Sequence of chain 1.C:
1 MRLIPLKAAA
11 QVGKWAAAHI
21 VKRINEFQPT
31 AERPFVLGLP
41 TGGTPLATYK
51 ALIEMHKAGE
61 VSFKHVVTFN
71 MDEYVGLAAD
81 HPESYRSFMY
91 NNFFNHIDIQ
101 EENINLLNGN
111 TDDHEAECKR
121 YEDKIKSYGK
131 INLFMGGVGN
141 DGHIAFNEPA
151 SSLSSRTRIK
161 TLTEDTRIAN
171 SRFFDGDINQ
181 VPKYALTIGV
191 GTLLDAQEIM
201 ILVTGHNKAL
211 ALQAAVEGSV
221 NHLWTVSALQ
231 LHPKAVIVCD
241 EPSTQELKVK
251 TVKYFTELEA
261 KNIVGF

Binding-site contacts:
Ligand atom P contacts residue ARG172 of chain 1.C at 3.8 Å.
Ligand atom C5 contacts residue VAL138 of chain 1.C at 3.7 Å (hydrophobic).
Ligand atom O4 contacts residue VAL138 of chain 1.C at 3.9 Å.
Ligand atom P contacts residue LYS208 of chain 1.C at 3.9 Å.
Ligand atom C2 contacts residue ASP72 of chain 1.C at 3.6 Å.
Ligand atom C6 contacts residue LYS208 of chain 1.C at 3.6 Å.
Ligand atom O3 contacts residue HIS143 of chain 1.C at 3.3 Å.
Ligand atom O2P contacts residue GLY42 of chain 1.C at 3.4 Å.
Ligand atom C2 contacts residue ALA145 of chain 1.C at 4.0 Å (hydrophobic).
Ligand atom O5 contacts residue HIS143 of chain 1.C at 2.7 Å (h-bond).
Ligand atom C1 contacts residue THR41 of chain 1.C at 3.5 Å.
Ligand atom O3 contacts residue ALA145 of chain 1.C at 2.7 Å (h-bond).
Ligand atom P contacts residue GLY42 of chain 1.C at 4.1 Å.
Ligand atom O2 contacts residue MET71 of chain 1.C at 3.5 Å (h-bond).
Ligand atom C3 contacts residue PHE146 of chain 1.C at 4.2 Å (hydrophobic).
Ligand atom C5 contacts residue HIS143 of chain 1.C at 3.4 Å.
Ligand atom O2P contacts residue GLY43 of chain 1.C at 2.8 Å (h-bond).
Ligand atom C3 contacts residue HIS143 of chain 1.C at 3.8 Å.
Ligand atom C3 contacts residue ALA145 of chain 1.C at 3.6 Å (hydrophobic).
Ligand atom O1 contacts residue THR41 of chain 1.C at 2.9 Å (h-bond).
Ligand atom O3P contacts residue LYS208 of chain 1.C at 2.7 Å (salt-bridge).
Ligand atom O1P contacts residue GLY43 of chain 1.C at 3.3 Å (h-bond).
Ligand atom O3P contacts residue ARG172 of chain 1.C at 3.8 Å.
Ligand atom O5 contacts residue GLY139 of chain 1.C at 4.1 Å.
Ligand atom O2P contacts residue ARG172 of chain 1.C at 2.8 Å (salt-bridge).
Ligand atom O4 contacts residue GLY137 of chain 1.C at 3.2 Å.
Ligand atom O1 contacts residue MET71 of chain 1.C at 4.2 Å.
Ligand atom O1P contacts residue PRO45 of chain 1.C at 4.2 Å.
Ligand atom C1 contacts residue ASP72 of chain 1.C at 3.6 Å.
Ligand atom O2 contacts residue ALA145 of chain 1.C at 3.2 Å.
Ligand atom O1P contacts residue GLY42 of chain 1.C at 3.8 Å.
Ligand atom O3P contacts residue THR44 of chain 1.C at 3.6 Å (h-bond).
Ligand atom P contacts residue GLY43 of chain 1.C at 3.6 Å.
Ligand atom C5 contacts residue GLY139 of chain 1.C at 3.9 Å.
Ligand atom C6 contacts residue VAL138 of chain 1.C at 3.2 Å (hydrophobic).
Ligand atom P contacts residue THR44 of chain 1.C at 3.6 Å.
Ligand atom O1 contacts residue PRO40 of chain 1.C at 3.7 Å.
Ligand atom O2 contacts residue ASP72 of chain 1.C at 2.6 Å (salt-bridge).
Ligand atom O1 contacts residue ASP72 of chain 1.C at 2.8 Å (salt-bridge).
Ligand atom O1P contacts residue THR44 of chain 1.C at 2.6 Å (h-bond).

A small-molecule ligand and the protein it binds are described below.
Small molecule (SMILES): O=C(CO)[C@@H](O)[C@H](O)[C@H](O)COP(=O)(O)O